Sequence of chain 1.E:
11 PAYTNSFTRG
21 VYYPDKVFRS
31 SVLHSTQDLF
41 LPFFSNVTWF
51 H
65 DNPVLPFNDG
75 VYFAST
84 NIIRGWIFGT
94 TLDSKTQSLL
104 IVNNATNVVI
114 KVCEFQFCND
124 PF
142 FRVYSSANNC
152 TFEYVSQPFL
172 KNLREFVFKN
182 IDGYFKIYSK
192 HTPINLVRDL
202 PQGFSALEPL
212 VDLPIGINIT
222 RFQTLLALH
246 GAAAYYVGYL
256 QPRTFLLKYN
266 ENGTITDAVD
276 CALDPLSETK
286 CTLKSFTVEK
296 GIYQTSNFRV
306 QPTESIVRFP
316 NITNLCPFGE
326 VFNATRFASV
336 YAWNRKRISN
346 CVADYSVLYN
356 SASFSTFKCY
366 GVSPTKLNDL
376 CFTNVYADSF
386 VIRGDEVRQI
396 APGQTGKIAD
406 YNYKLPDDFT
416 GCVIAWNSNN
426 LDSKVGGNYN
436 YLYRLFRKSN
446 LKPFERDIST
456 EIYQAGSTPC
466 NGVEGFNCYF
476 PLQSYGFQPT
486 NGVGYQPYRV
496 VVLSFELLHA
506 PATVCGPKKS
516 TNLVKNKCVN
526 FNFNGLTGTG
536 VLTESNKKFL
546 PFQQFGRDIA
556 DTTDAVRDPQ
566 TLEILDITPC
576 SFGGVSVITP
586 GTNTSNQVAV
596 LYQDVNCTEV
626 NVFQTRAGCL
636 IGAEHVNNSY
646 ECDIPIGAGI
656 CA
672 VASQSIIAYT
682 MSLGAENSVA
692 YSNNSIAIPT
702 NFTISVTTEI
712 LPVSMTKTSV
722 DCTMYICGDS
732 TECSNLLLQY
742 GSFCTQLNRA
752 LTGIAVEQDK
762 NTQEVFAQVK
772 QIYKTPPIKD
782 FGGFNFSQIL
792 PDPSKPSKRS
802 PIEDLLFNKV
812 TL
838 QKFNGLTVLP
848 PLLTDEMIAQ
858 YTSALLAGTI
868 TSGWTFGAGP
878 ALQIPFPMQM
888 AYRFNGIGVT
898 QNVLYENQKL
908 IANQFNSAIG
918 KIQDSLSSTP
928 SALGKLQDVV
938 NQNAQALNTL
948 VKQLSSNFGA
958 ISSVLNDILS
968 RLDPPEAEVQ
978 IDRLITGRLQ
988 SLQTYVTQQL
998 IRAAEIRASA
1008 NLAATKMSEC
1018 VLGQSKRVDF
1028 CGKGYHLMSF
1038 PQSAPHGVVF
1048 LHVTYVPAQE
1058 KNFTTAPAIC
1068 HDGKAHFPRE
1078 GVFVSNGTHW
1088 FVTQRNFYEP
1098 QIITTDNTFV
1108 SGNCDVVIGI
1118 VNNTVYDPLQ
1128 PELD

This small molecule binds to this protein.
Small molecule (SMILES): CC(=O)N[C@H]1[C@H](O[C@H]2[C@H](O)[C@@H](NC(C)=O)CO[C@@H]2CO)O[C@H](CO)[C@@H](O)[C@@H]1O

Binding-site contacts:
Ligand atom C4 contacts residue ASN1059 of chain 1.E at 4.2 Å.
Ligand atom C1 contacts residue ASN1059 of chain 1.E at 1.4 Å.
Ligand atom C6 contacts residue ALA691 of chain 1.E at 4.0 Å (hydrophobic).
Ligand atom C8 contacts residue LYS1058 of chain 1.E at 4.2 Å.
Ligand atom O4 contacts residue ALA691 of chain 1.E at 4.2 Å.
Ligand atom C3 contacts residue ASN1059 of chain 1.E at 3.8 Å.
Ligand atom C7 contacts residue ASN1059 of chain 1.E at 3.9 Å.
Ligand atom C5 contacts residue ASN1059 of chain 1.E at 3.6 Å.
Ligand atom C7 contacts residue ALA691 of chain 1.E at 4.1 Å (hydrophobic).
Ligand atom C5 contacts residue ALA691 of chain 1.E at 3.8 Å (hydrophobic).
Ligand atom O7 contacts residue ASN1059 of chain 1.E at 4.4 Å.
Ligand atom C2 contacts residue ASN1059 of chain 1.E at 2.5 Å.
Ligand atom C8 contacts residue ALA691 of chain 1.E at 4.1 Å (hydrophobic).
Ligand atom O7 contacts residue ALA691 of chain 1.E at 4.2 Å.
Ligand atom O5 contacts residue ASN1059 of chain 1.E at 2.3 Å (h-bond).
Ligand atom C8 contacts residue GLU1057 of chain 1.E at 4.0 Å.
Ligand atom N2 contacts residue ASN1059 of chain 1.E at 2.9 Å (h-bond).